Sequence of chain 1.A:
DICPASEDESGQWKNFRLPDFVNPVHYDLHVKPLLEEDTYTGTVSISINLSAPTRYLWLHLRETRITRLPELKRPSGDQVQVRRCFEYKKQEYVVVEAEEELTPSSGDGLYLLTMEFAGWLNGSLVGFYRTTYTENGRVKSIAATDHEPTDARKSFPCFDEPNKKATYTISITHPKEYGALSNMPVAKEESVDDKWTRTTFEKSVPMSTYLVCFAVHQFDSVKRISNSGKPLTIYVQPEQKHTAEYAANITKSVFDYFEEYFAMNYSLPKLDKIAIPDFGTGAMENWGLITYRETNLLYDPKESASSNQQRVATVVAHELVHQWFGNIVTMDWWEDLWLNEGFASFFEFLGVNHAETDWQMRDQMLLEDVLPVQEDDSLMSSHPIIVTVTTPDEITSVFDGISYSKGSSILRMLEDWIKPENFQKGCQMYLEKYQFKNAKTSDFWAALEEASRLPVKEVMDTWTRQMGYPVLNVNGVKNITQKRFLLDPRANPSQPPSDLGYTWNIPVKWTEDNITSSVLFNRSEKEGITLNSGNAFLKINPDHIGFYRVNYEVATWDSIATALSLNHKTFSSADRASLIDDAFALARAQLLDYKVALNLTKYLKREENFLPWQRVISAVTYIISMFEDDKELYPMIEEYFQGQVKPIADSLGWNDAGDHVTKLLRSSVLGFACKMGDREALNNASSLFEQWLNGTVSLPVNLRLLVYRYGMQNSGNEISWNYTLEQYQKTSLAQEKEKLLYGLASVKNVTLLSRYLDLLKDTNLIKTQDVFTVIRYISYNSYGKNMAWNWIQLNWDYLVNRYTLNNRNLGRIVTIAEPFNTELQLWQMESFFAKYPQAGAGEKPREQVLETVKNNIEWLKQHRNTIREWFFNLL

This small molecule binds to this protein.
Small molecule (SMILES): CC(=O)N[C@@H]1[C@@H](O)[C@H](O)[C@@H](CO)O[C@H]1O

Binding-site contacts:
Ligand atom C8 contacts residue ASN265 of chain 1.A at 4.1 Å.
Ligand atom N2 contacts residue ASN265 of chain 1.A at 2.8 Å (h-bond).
Ligand atom C5 contacts residue ASN265 of chain 1.A at 3.7 Å.
Ligand atom C7 contacts residue ASN265 of chain 1.A at 3.6 Å.
Ligand atom O5 contacts residue ASN265 of chain 1.A at 2.4 Å (h-bond).
Ligand atom C6 contacts residue ASN265 of chain 1.A at 4.4 Å.
Ligand atom C3 contacts residue ASN265 of chain 1.A at 3.8 Å.
Ligand atom C1 contacts residue ASN265 of chain 1.A at 1.4 Å.
Ligand atom C4 contacts residue ASN265 of chain 1.A at 4.2 Å.
Ligand atom C2 contacts residue ASN265 of chain 1.A at 2.4 Å.
Ligand atom O6 contacts residue ASN265 of chain 1.A at 4.0 Å.